A small-molecule ligand and the protein it binds are described below.
Small molecule (SMILES): COc1cc(CC(=O)c2ccc(C#N)cc2)c([N+](=O)[O-])cc1OC

Sequence of chain 6.C:
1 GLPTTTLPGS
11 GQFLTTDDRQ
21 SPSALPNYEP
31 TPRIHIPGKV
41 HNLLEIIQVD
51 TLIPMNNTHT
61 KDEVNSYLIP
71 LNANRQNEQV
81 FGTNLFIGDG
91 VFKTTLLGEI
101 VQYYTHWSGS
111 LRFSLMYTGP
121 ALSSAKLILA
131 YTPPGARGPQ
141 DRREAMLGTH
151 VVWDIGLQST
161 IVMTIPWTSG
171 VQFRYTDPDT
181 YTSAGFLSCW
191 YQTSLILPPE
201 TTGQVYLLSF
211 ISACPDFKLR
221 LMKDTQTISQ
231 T

Sequence of chain 5.C:
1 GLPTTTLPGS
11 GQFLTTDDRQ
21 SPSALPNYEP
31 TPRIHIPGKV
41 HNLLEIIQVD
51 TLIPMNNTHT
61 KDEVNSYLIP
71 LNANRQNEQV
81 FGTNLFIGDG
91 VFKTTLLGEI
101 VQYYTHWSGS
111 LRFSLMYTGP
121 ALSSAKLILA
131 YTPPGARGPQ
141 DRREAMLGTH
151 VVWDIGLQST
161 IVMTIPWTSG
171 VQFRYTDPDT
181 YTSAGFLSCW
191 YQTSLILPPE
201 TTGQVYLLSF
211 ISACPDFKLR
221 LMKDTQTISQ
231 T

Binding-site contacts:
Ligand atom O16 contacts residue TYR128 of chain 5.A at 2.9 Å (h-bond).
Ligand atom C08 contacts residue TYR197 of chain 5.A at 3.9 Å (hydrophobic).
Ligand atom O20 contacts residue TYR152 of chain 5.A at 3.7 Å.
Ligand atom C15 contacts residue TYR128 of chain 5.A at 3.1 Å (hydrophobic).
Ligand atom O20 contacts residue PHE186 of chain 5.A at 3.8 Å.
Ligand atom C17 contacts residue TYR152 of chain 5.A at 3.8 Å (hydrophobic).
Ligand atom C21 contacts residue TYR152 of chain 5.A at 3.6 Å (hydrophobic).
Ligand atom C15 contacts residue SER126 of chain 5.A at 3.5 Å.
Ligand atom C05 contacts residue TYR128 of chain 5.A at 3.8 Å (hydrophobic).
Ligand atom C06 contacts residue TYR128 of chain 5.A at 3.4 Å (hydrophobic).
Ligand atom C10 contacts residue MET221 of chain 5.A at 3.9 Å (hydrophobic).
Ligand atom O02 contacts residue MET224 of chain 5.A at 3.5 Å.
Ligand atom C03 contacts residue TYR128 of chain 5.A at 3.7 Å (hydrophobic).
Ligand atom C01 contacts residue PHE186 of chain 5.A at 2.8 Å (hydrophobic).
Ligand atom C04 contacts residue TYR128 of chain 5.A at 3.4 Å (hydrophobic).
Ligand atom N13 contacts residue TYR197 of chain 5.A at 3.4 Å.
Ligand atom C18 contacts residue TYR152 of chain 5.A at 3.7 Å (hydrophobic).
Ligand atom C10 contacts residue TYR197 of chain 5.A at 3.7 Å (hydrophobic).
Ligand atom O24 contacts residue VAL191 of chain 5.A at 3.1 Å.
Ligand atom C11 contacts residue TYR197 of chain 5.A at 3.5 Å (hydrophobic).
Ligand atom O02 contacts residue TYR128 of chain 5.A at 3.8 Å.
Ligand atom O23 contacts residue VAL191 of chain 5.A at 3.9 Å.
Ligand atom O24 contacts residue TYR152 of chain 5.A at 3.5 Å (h-bond).
Ligand atom C08 contacts residue TYR128 of chain 5.A at 3.3 Å (hydrophobic).
Ligand atom C07 contacts residue TYR128 of chain 5.A at 2.9 Å (hydrophobic).
Ligand atom N13 contacts residue GOL1 of chain 5.E at 3.7 Å.
Ligand atom N22 contacts residue VAL191 of chain 5.A at 3.9 Å.
Ligand atom O23 contacts residue TYR152 of chain 5.A at 3.0 Å (h-bond).
Ligand atom C01 contacts residue TYR128 of chain 5.A at 2.9 Å (hydrophobic).
Ligand atom O16 contacts residue VAL188 of chain 5.A at 3.8 Å.
Ligand atom C19 contacts residue TYR152 of chain 5.A at 3.9 Å (hydrophobic).
Ligand atom C14 contacts residue LEU106 of chain 5.A at 3.5 Å (hydrophobic).
Ligand atom O23 contacts residue LEU221 of chain 6.C at 3.9 Å.
Ligand atom C09 contacts residue MET221 of chain 5.A at 3.9 Å (hydrophobic).
Ligand atom C15 contacts residue TYR197 of chain 5.A at 3.8 Å (hydrophobic).
Ligand atom C12 contacts residue TYR197 of chain 5.A at 3.5 Å (hydrophobic).
Ligand atom C06 contacts residue ILE104 of chain 5.A at 3.5 Å (hydrophobic).
Ligand atom N22 contacts residue TYR152 of chain 5.A at 3.3 Å (h-bond).
Ligand atom C14 contacts residue TYR197 of chain 5.A at 3.7 Å (hydrophobic).
Ligand atom C01 contacts residue MET224 of chain 5.A at 3.7 Å (hydrophobic).

Sequence of chain 5.A:
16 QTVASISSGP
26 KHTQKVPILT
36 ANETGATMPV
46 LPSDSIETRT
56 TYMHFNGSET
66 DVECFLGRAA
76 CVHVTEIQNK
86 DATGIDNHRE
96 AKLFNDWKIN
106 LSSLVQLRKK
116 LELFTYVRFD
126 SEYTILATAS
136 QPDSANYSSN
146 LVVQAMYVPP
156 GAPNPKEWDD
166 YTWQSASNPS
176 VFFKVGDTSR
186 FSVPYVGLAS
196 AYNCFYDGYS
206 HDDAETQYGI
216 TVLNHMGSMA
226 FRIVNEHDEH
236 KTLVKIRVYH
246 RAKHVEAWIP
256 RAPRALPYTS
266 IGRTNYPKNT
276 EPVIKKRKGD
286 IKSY